Sequence of chain 1.A:
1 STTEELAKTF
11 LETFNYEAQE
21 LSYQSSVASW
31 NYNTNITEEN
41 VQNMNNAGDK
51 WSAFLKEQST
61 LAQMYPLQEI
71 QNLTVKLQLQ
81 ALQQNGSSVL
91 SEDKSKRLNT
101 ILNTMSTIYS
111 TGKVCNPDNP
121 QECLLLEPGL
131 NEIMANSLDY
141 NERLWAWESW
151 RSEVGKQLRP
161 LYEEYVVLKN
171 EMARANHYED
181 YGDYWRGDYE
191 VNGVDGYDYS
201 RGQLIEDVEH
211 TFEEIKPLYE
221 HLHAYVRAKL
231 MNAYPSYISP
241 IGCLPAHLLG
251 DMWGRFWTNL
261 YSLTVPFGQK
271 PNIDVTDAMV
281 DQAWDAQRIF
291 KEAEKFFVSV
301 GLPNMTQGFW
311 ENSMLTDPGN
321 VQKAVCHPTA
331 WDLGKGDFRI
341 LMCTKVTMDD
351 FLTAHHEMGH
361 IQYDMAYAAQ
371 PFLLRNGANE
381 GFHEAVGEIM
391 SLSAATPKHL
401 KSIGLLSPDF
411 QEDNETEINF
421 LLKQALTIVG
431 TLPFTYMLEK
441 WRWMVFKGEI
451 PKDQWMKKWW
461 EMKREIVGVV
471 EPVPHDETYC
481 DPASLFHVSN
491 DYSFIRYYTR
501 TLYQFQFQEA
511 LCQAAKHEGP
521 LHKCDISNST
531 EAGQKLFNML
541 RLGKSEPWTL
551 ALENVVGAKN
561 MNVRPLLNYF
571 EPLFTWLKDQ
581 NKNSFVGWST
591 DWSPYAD

Binding-site contacts:
Ligand atom O3 contacts residue NAG1 of chain 1.N at 3.9 Å.
Ligand atom O1 contacts residue ASN72 of chain 1.A at 2.5 Å (h-bond).
Ligand atom C4 contacts residue NAG1 of chain 1.N at 3.7 Å.
Ligand atom O6 contacts residue NAG1 of chain 1.N at 3.9 Å.
Ligand atom N2 contacts residue ASN72 of chain 1.A at 4.1 Å.
Ligand atom C8 contacts residue ASN72 of chain 1.A at 3.0 Å.
Ligand atom O7 contacts residue GLU4 of chain 1.A at 4.4 Å.
Ligand atom C2 contacts residue ASN72 of chain 1.A at 4.3 Å.
Ligand atom C1 contacts residue ASN72 of chain 1.A at 2.9 Å.
Ligand atom C1 contacts residue LYS8 of chain 1.A at 4.2 Å.
Ligand atom O5 contacts residue LYS8 of chain 1.A at 3.7 Å.
Ligand atom C6 contacts residue NAG1 of chain 1.N at 3.3 Å.
Ligand atom C3 contacts residue NAG1 of chain 1.N at 4.4 Å.
Ligand atom C5 contacts residue NAG1 of chain 1.N at 4.1 Å.
Ligand atom O1 contacts residue THR74 of chain 1.A at 4.0 Å.
Ligand atom O6 contacts residue LYS8 of chain 1.A at 3.9 Å.
Ligand atom C5 contacts residue ASN72 of chain 1.A at 4.4 Å.
Ligand atom O5 contacts residue ASN72 of chain 1.A at 3.4 Å (h-bond).
Ligand atom O7 contacts residue GLN71 of chain 1.A at 3.8 Å.
Ligand atom O7 contacts residue ASN72 of chain 1.A at 3.0 Å.
Ligand atom C8 contacts residue LEU73 of chain 1.A at 4.2 Å (hydrophobic).
Ligand atom C7 contacts residue ASN72 of chain 1.A at 3.2 Å.
Ligand atom O4 contacts residue NAG1 of chain 1.N at 2.7 Å (h-bond).

The protein below binds the small molecule below.
Small molecule (SMILES): CC(=O)N[C@@H]1[C@@H](O)[C@H](O)[C@@H](CO)O[C@@H]1O